Binding-site contacts:
Ligand atom C1 contacts residue THR481 of chain 1.A at 4.5 Å.
Ligand atom O5 contacts residue ASN479 of chain 1.A at 2.5 Å (h-bond).
Ligand atom C8 contacts residue ALA475 of chain 1.A at 4.2 Å (hydrophobic).
Ligand atom C5 contacts residue ASN479 of chain 1.A at 3.8 Å.
Ligand atom C8 contacts residue SER476 of chain 1.A at 4.5 Å.
Ligand atom C2 contacts residue ASN479 of chain 1.A at 2.4 Å.
Ligand atom N2 contacts residue ASN479 of chain 1.A at 2.8 Å (h-bond).
Ligand atom C8 contacts residue ASP472 of chain 1.A at 4.0 Å.
Ligand atom C7 contacts residue ASN479 of chain 1.A at 3.5 Å.
Ligand atom C4 contacts residue ASN479 of chain 1.A at 4.2 Å.
Ligand atom O7 contacts residue ALA475 of chain 1.A at 4.2 Å.
Ligand atom C2 contacts residue THR481 of chain 1.A at 4.3 Å.
Ligand atom C7 contacts residue ALA475 of chain 1.A at 4.4 Å (hydrophobic).
Ligand atom O7 contacts residue ASN479 of chain 1.A at 3.8 Å.
Ligand atom C3 contacts residue ASN479 of chain 1.A at 3.7 Å.
Ligand atom N2 contacts residue THR481 of chain 1.A at 4.4 Å.
Ligand atom C1 contacts residue ASN479 of chain 1.A at 1.4 Å.

Sequence of chain 1.A:
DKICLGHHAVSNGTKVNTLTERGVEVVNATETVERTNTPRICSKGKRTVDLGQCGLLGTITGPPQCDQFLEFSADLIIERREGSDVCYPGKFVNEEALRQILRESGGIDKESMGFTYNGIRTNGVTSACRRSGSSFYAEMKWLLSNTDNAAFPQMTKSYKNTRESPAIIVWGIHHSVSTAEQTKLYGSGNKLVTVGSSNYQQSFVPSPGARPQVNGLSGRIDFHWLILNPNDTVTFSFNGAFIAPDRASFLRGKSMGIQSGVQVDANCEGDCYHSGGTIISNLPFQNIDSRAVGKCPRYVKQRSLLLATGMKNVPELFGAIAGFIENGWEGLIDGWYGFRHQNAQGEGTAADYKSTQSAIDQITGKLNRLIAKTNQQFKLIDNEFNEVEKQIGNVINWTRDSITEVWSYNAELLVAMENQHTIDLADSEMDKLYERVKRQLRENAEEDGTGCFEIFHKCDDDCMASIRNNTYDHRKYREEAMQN

A protein and the small-molecule ligand that binds it are described below.
Small molecule (SMILES): CC(=O)N[C@@H]1[C@@H](O)[C@H](O)[C@@H](CO)O[C@H]1O